Binding-site contacts:
Ligand atom O5 contacts residue THR280 of chain 1.A at 2.4 Å (h-bond).
Ligand atom O3 contacts residue THR280 of chain 1.A at 4.3 Å.
Ligand atom C3 contacts residue THR280 of chain 1.A at 3.0 Å.
Ligand atom C6 contacts residue PRO294 of chain 1.A at 3.7 Å (hydrophobic).
Ligand atom C4 contacts residue THR280 of chain 1.A at 3.6 Å.
Ligand atom C6 contacts residue CYS293 of chain 1.A at 3.8 Å (hydrophobic).
Ligand atom C6 contacts residue SER292 of chain 1.A at 3.4 Å.
Ligand atom C6 contacts residue GLY278 of chain 1.A at 4.4 Å.
Ligand atom C5 contacts residue GLY278 of chain 1.A at 3.6 Å.
Ligand atom C5 contacts residue THR280 of chain 1.A at 3.0 Å.
Ligand atom C3 contacts residue GLY278 of chain 1.A at 3.6 Å.
Ligand atom C1 contacts residue THR280 of chain 1.A at 1.4 Å.
Ligand atom C1 contacts residue SER292 of chain 1.A at 4.3 Å.
Ligand atom O5 contacts residue SER292 of chain 1.A at 3.6 Å.
Ligand atom C5 contacts residue GLY279 of chain 1.A at 4.2 Å.
Ligand atom C4 contacts residue GLY278 of chain 1.A at 3.5 Å.
Ligand atom C5 contacts residue SER292 of chain 1.A at 3.7 Å.
Ligand atom O3 contacts residue GLY278 of chain 1.A at 4.2 Å.
Ligand atom C2 contacts residue THR280 of chain 1.A at 2.4 Å.
Ligand atom C6 contacts residue THR280 of chain 1.A at 4.4 Å.
Ligand atom O2 contacts residue THR280 of chain 1.A at 2.8 Å (h-bond).

Sequence of chain 1.A:
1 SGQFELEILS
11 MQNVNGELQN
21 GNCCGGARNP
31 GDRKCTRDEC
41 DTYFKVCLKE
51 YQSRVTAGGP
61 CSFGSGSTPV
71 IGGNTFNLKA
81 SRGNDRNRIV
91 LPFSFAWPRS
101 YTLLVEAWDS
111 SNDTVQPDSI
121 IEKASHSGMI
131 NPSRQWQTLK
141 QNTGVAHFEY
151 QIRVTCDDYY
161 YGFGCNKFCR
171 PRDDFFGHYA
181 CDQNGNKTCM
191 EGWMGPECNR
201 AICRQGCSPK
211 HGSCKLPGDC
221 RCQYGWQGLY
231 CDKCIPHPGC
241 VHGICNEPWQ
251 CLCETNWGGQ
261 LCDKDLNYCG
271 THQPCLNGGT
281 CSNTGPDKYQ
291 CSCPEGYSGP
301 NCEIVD

The protein below binds the small molecule below.
Small molecule (SMILES): C[C@@H]1O[C@@H](O)[C@@H](O)[C@H](O)[C@@H]1O